Binding-site contacts:
Ligand atom O3' contacts residue ARG49 of chain 2.D at 3.0 Å (salt-bridge).
Ligand atom N6 contacts residue THR45 of chain 2.C at 2.9 Å (h-bond).
Ligand atom C6 contacts residue THR45 of chain 2.C at 3.5 Å.
Ligand atom OP1 contacts residue SER52 of chain 2.D at 2.9 Å (h-bond).
Ligand atom C6 contacts residue TYR85 of chain 2.C at 3.7 Å (hydrophobic).
Ligand atom P contacts residue LYS89 of chain 2.D at 3.4 Å.
Ligand atom OP2 contacts residue SER51 of chain 2.D at 3.5 Å (h-bond).
Ligand atom N6 contacts residue THR59 of chain 2.C at 2.9 Å (h-bond).
Ligand atom OP1 contacts residue ARG49 of chain 2.D at 2.5 Å (salt-bridge).
Ligand atom O5' contacts residue LYS57 of chain 2.D at 3.1 Å (salt-bridge).
Ligand atom C8 contacts residue TYR85 of chain 2.C at 3.7 Å (hydrophobic).
Ligand atom P contacts residue ARG49 of chain 2.D at 3.2 Å.
Ligand atom OP2 contacts residue TYR85 of chain 2.C at 2.9 Å (h-bond).
Ligand atom C2 contacts residue SER47 of chain 2.C at 3.2 Å.
Ligand atom N7 contacts residue TYR85 of chain 2.C at 3.6 Å.
Ligand atom C5' contacts residue ARG49 of chain 2.D at 3.1 Å.
Ligand atom C8 contacts residue THR45 of chain 2.C at 3.6 Å.
Ligand atom OP2 contacts residue LYS57 of chain 2.D at 3.2 Å (salt-bridge).
Ligand atom OP2 contacts residue LYS89 of chain 2.D at 3.5 Å (salt-bridge).
Ligand atom N7 contacts residue THR45 of chain 2.C at 2.5 Å (h-bond).
Ligand atom C5 contacts residue THR45 of chain 2.C at 3.2 Å.
Ligand atom C5' contacts residue TYR85 of chain 2.C at 3.7 Å (hydrophobic).
Ligand atom P contacts residue SER51 of chain 2.D at 3.4 Å.
Ligand atom N1 contacts residue SER47 of chain 2.C at 2.8 Å (h-bond).
Ligand atom OP1 contacts residue LYS57 of chain 2.D at 2.8 Å.
Ligand atom N7 contacts residue LYS61 of chain 2.C at 3.5 Å.
Ligand atom OP1 contacts residue SER51 of chain 2.D at 2.8 Å (h-bond).
Ligand atom OP2 contacts residue ASN55 of chain 2.D at 3.5 Å (h-bond).
Ligand atom O3' contacts residue SER51 of chain 2.D at 3.4 Å.
Ligand atom O5' contacts residue ARG49 of chain 2.D at 3.6 Å (salt-bridge).
Ligand atom N6 contacts residue THR91 of chain 2.D at 3.4 Å (h-bond).
Ligand atom O2' contacts residue GLU63 of chain 2.C at 3.6 Å.
Ligand atom N1 contacts residue THR59 of chain 2.C at 3.5 Å.
Ligand atom OP2 contacts residue LYS89 of chain 2.D at 3.4 Å (salt-bridge).
Ligand atom P contacts residue LYS57 of chain 2.D at 3.2 Å.
Ligand atom C5 contacts residue TYR85 of chain 2.C at 3.7 Å (hydrophobic).
Ligand atom OP1 contacts residue LYS89 of chain 2.D at 3.3 Å (salt-bridge).
Ligand atom OP2 contacts residue LYS57 of chain 2.D at 2.6 Å (salt-bridge).
Ligand atom OP1 contacts residue ASN55 of chain 2.D at 3.4 Å (h-bond).
Ligand atom OP2 contacts residue LYS43 of chain 2.C at 3.0 Å (salt-bridge).

Sequence of chain 2.C:
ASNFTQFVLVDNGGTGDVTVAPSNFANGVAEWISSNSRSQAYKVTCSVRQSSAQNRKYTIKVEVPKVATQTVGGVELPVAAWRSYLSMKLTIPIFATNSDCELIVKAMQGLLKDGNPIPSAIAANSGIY

Sequence of chain 2.D:
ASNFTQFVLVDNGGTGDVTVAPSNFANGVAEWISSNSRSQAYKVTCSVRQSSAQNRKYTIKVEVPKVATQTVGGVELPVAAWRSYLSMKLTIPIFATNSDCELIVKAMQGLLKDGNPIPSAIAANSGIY

A protein and the small-molecule ligand that binds it are described below.
Small molecule (SMILES): Nc1ccn([C@@H]2O[C@H](CO[P](=O)(O)O[C@H]3[C@@H](O)[C@H](n4cnc5c(N)ncnc54)O[C@@H]3CO[P](=O)(O)O[C@H]3[C@@H](O)[C@H](n4cnc5c(=O)nc(N)[nH]c54)O[C@@H]3CO[P](=O)(O)O[C@H]3[C@@H](O)[C@H](n4cnc5c(N)ncnc54)O[C@@H]3CO[P](=O)(O)O[C@H]3[C@@H](O)[C@H](n4cnc5c(N)ncnc54)O[C@@H]3CO[P](=O)(O)O[C@H]3[C@@H](O)[C@H](n4ccc(=O)[nH]c4=O)O[C@@H]3CO[P](=O)(O)O[C@H]3[C@@H](O)[C@H](n4ccc(N)nc4=O)O[C@@H]3CO[P](=O)(O)O[C@H]3[C@@H](O)[C@H](n4ccc(=O)[nH]c4=O)O[C@@H]3CO[P](=O)(O)O[C@H]3[C@@H](O)[C@H](n4cnc5c(=O)nc(N)[nH]c54)O[C@@H]3COPO)[C@@H](O)[C@H]2O)c(=O)n1